Binding-site contacts:
Ligand atom N10 contacts residue THR161 of chain 1.A at 2.7 Å (h-bond).
Ligand atom C27 contacts residue LEU25 of chain 1.A at 3.8 Å (hydrophobic).
Ligand atom C19 contacts residue LEU25 of chain 1.A at 3.8 Å (hydrophobic).
Ligand atom C13 contacts residue GLN98 of chain 1.A at 3.5 Å.
Ligand atom O2 contacts residue LYS52 of chain 1.A at 3.2 Å.
Ligand atom N21 contacts residue ALA50 of chain 1.A at 3.8 Å.
Ligand atom C26 contacts residue VAL33 of chain 1.A at 3.8 Å (hydrophobic).
Ligand atom C13 contacts residue LEU151 of chain 1.A at 3.4 Å (hydrophobic).
Ligand atom N14 contacts residue LEU151 of chain 1.A at 3.3 Å.
Ligand atom N10 contacts residue MET73 of chain 1.A at 3.5 Å.
Ligand atom C12 contacts residue MET97 of chain 1.A at 3.6 Å (hydrophobic).
Ligand atom C17 contacts residue LEU151 of chain 1.A at 3.5 Å (hydrophobic).
Ligand atom C11 contacts residue THR161 of chain 1.A at 3.3 Å.
Ligand atom C20 contacts residue MET100 of chain 1.A at 3.0 Å (hydrophobic).
Ligand atom N15 contacts residue GLN98 of chain 1.A at 2.9 Å (h-bond).
Ligand atom C4 contacts residue GLU69 of chain 1.A at 3.6 Å.
Ligand atom C5 contacts residue THR161 of chain 1.A at 3.8 Å.
Ligand atom N15 contacts residue LEU151 of chain 1.A at 3.8 Å.
Ligand atom N14 contacts residue MET97 of chain 1.A at 3.6 Å.
Ligand atom N21 contacts residue LEU99 of chain 1.A at 3.7 Å.
Ligand atom C1 contacts residue ASP162 of chain 1.A at 3.5 Å.
Ligand atom C11 contacts residue CYS82 of chain 1.A at 3.7 Å (hydrophobic).
Ligand atom C16 contacts residue LEU151 of chain 1.A at 3.8 Å (hydrophobic).
Ligand atom N10 contacts residue MET97 of chain 1.A at 3.4 Å (h-bond).
Ligand atom C5 contacts residue MET97 of chain 1.A at 3.8 Å (hydrophobic).
Ligand atom C13 contacts residue MET97 of chain 1.A at 3.8 Å (hydrophobic).
Ligand atom N6 contacts residue THR161 of chain 1.A at 3.9 Å.
Ligand atom C9 contacts residue THR161 of chain 1.A at 3.6 Å.
Ligand atom N21 contacts residue MET100 of chain 1.A at 2.9 Å (h-bond).
Ligand atom C11 contacts residue MET97 of chain 1.A at 3.6 Å (hydrophobic).
Ligand atom C11 contacts residue MET73 of chain 1.A at 3.4 Å (hydrophobic).
Ligand atom C9 contacts residue LEU151 of chain 1.A at 3.7 Å (hydrophobic).
Ligand atom C19 contacts residue MET100 of chain 1.A at 3.6 Å (hydrophobic).
Ligand atom C27 contacts residue GLY26 of chain 1.A at 3.7 Å.
Ligand atom C4 contacts residue ASP162 of chain 1.A at 3.4 Å.
Ligand atom C27 contacts residue VAL33 of chain 1.A at 3.8 Å (hydrophobic).
Ligand atom N15 contacts residue ALA50 of chain 1.A at 3.2 Å.
Ligand atom C12 contacts residue GLN98 of chain 1.A at 3.2 Å.
Ligand atom C16 contacts residue ALA50 of chain 1.A at 3.6 Å (hydrophobic).
Ligand atom C9 contacts residue MET97 of chain 1.A at 3.7 Å (hydrophobic).

This small molecule binds to this protein.
Small molecule (SMILES): COC1CCN(c2nccc(Nc3cc4c(cn3)ncn4C3CCCC3)n2)CC1

Sequence of chain 1.A:
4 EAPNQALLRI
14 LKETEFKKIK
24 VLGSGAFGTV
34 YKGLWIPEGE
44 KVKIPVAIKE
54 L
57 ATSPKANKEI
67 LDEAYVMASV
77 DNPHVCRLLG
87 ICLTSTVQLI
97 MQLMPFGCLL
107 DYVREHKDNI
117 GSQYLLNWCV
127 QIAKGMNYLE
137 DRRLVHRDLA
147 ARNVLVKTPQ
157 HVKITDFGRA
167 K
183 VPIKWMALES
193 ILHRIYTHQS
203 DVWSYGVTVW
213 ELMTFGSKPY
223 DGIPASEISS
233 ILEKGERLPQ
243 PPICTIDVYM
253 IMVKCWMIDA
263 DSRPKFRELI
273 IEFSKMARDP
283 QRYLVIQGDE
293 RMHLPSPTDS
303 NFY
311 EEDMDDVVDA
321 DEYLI